Binding-site contacts:
Ligand atom C6 contacts residue ARG114 of chain 1.C at 3.2 Å.
Ligand atom O6 contacts residue ASN184 of chain 1.C at 4.2 Å.
Ligand atom O7 contacts residue ASN120 of chain 1.C at 2.5 Å (h-bond).
Ligand atom O6 contacts residue ARG114 of chain 1.C at 3.7 Å.
Ligand atom C6 contacts residue ASN120 of chain 1.C at 3.7 Å.
Ligand atom C7 contacts residue TRP185 of chain 1.C at 4.1 Å (hydrophobic).
Ligand atom C8 contacts residue ASN120 of chain 1.C at 3.6 Å.
Ligand atom C7 contacts residue ASN120 of chain 1.C at 3.3 Å.
Ligand atom C1 contacts residue ASN184 of chain 1.C at 1.4 Å.
Ligand atom C8 contacts residue TRP185 of chain 1.C at 3.7 Å (hydrophobic).
Ligand atom C3 contacts residue ASN184 of chain 1.C at 3.8 Å.
Ligand atom N2 contacts residue HIS111 of chain 1.C at 4.3 Å.
Ligand atom O5 contacts residue ARG114 of chain 1.C at 3.1 Å (salt-bridge).
Ligand atom C8 contacts residue ASN184 of chain 1.C at 4.4 Å.
Ligand atom C7 contacts residue ASN184 of chain 1.C at 3.8 Å.
Ligand atom C8 contacts residue HIS111 of chain 1.C at 4.3 Å.
Ligand atom C1 contacts residue ARG114 of chain 1.C at 4.1 Å.
Ligand atom O7 contacts residue TRP185 of chain 1.C at 4.4 Å.
Ligand atom C8 contacts residue ALA110 of chain 1.C at 4.2 Å (hydrophobic).
Ligand atom O7 contacts residue ASN184 of chain 1.C at 3.6 Å (h-bond).
Ligand atom C5 contacts residue ARG114 of chain 1.C at 3.6 Å.
Ligand atom C2 contacts residue ASN184 of chain 1.C at 2.5 Å.
Ligand atom C8 contacts residue VAL107 of chain 1.C at 3.9 Å (hydrophobic).
Ligand atom O6 contacts residue ASN120 of chain 1.C at 3.9 Å.
Ligand atom N2 contacts residue ASN184 of chain 1.C at 2.8 Å (h-bond).
Ligand atom C5 contacts residue ASN184 of chain 1.C at 3.7 Å.
Ligand atom C4 contacts residue ASN184 of chain 1.C at 4.3 Å.
Ligand atom O5 contacts residue ASN184 of chain 1.C at 2.4 Å (h-bond).

The small molecule below binds the protein below.
Small molecule (SMILES): CC(=O)N[C@H]1[C@H](O[C@H]2[C@H](O)[C@@H](NC(C)=O)CO[C@@H]2CO)O[C@H](CO)[C@@H](O)[C@@H]1O

Sequence of chain 1.C:
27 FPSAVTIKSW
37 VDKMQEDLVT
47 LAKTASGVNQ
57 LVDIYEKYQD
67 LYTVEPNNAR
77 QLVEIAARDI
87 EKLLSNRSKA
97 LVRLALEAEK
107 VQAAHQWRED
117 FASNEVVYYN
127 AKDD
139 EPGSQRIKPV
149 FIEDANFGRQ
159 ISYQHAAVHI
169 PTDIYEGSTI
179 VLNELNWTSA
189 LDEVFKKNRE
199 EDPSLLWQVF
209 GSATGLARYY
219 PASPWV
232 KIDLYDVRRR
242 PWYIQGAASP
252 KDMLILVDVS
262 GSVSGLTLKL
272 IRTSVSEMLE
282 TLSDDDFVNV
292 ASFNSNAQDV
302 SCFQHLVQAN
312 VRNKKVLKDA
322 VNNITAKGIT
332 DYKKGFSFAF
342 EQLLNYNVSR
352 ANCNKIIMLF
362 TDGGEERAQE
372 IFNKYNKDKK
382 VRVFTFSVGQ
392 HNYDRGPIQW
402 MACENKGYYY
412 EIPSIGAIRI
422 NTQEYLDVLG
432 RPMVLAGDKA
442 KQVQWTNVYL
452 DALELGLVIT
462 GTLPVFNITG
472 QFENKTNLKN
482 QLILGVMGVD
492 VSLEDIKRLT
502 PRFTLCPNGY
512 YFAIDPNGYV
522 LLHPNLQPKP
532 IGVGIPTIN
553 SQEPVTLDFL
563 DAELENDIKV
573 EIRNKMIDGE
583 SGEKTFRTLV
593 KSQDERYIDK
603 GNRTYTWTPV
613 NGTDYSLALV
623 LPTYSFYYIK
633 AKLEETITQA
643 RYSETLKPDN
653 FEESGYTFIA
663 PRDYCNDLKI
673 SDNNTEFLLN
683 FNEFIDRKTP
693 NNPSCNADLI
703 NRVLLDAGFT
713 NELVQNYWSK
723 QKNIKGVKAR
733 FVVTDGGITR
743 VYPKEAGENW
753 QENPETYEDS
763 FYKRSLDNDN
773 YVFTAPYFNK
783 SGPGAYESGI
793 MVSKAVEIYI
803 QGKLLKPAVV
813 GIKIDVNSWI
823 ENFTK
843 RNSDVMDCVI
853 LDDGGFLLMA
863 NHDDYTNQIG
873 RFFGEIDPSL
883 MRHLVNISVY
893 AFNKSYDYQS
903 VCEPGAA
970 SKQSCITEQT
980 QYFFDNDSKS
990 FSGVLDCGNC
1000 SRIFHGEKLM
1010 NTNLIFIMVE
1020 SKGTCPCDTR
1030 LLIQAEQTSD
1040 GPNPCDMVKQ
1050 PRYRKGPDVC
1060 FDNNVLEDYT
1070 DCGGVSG